A protein and the small-molecule ligand that binds it are described below.
Small molecule (SMILES): CC(=O)N[C@H]1[C@H](O[C@H]2[C@H](O)[C@@H](NC(C)=O)CO[C@@H]2CO)O[C@H](CO)[C@@H](O)[C@@H]1O

Sequence of chain 1.C:
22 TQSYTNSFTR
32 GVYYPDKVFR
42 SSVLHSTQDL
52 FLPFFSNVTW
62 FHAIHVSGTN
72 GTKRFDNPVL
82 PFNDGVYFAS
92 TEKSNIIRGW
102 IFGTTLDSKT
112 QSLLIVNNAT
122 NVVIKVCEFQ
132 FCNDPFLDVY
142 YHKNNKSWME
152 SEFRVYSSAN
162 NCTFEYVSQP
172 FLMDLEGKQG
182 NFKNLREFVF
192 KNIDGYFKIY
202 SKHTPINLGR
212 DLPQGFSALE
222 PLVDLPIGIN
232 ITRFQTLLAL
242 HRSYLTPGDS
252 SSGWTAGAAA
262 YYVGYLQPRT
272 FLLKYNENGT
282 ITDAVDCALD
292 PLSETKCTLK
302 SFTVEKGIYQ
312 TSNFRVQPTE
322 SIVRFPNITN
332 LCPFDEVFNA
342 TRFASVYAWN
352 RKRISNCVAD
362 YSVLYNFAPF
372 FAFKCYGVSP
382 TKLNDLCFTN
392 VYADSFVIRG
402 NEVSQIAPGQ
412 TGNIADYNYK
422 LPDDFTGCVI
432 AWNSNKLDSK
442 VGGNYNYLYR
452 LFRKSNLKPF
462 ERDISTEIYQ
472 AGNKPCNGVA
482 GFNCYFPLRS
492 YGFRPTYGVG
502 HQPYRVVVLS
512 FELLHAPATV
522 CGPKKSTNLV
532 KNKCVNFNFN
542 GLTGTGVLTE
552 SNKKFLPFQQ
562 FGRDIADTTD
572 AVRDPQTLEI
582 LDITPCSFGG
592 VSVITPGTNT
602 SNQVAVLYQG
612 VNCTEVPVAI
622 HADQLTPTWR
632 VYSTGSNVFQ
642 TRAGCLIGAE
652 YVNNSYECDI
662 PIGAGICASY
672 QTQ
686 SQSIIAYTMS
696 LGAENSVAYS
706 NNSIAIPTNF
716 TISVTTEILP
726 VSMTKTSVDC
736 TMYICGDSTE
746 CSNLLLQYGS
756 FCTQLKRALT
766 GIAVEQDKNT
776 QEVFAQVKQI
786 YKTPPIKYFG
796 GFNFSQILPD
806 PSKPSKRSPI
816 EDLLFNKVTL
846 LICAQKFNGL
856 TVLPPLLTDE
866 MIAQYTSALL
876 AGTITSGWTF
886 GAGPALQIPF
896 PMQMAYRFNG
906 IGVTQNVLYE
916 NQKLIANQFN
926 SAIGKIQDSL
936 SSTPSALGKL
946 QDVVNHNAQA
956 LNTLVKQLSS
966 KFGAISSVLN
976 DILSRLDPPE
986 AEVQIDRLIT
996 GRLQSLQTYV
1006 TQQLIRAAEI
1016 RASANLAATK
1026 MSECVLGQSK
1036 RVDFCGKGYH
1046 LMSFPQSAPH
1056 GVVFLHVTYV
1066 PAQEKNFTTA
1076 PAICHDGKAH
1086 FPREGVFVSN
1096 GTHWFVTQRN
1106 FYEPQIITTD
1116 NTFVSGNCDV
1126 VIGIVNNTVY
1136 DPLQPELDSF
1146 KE

Binding-site contacts:
Ligand atom O6 contacts residue GLN923 of chain 1.C at 3.0 Å (h-bond).
Ligand atom C5 contacts residue LEU919 of chain 1.C at 4.3 Å (hydrophobic).
Ligand atom C8 contacts residue THR713 of chain 1.C at 4.3 Å.
Ligand atom C8 contacts residue LEU919 of chain 1.C at 3.7 Å (hydrophobic).
Ligand atom C7 contacts residue LEU919 of chain 1.C at 3.7 Å (hydrophobic).
Ligand atom O7 contacts residue ASN714 of chain 1.C at 3.8 Å.
Ligand atom C2 contacts residue ASN714 of chain 1.C at 2.5 Å.
Ligand atom N2 contacts residue ASN714 of chain 1.C at 2.9 Å (h-bond).
Ligand atom O4 contacts residue LEU919 of chain 1.C at 4.2 Å.
Ligand atom O5 contacts residue ASN714 of chain 1.C at 2.4 Å (h-bond).
Ligand atom O7 contacts residue GLN1068 of chain 1.C at 3.7 Å.
Ligand atom C1 contacts residue ASN714 of chain 1.C at 1.4 Å.
Ligand atom C3 contacts residue ASN714 of chain 1.C at 3.8 Å.
Ligand atom C4 contacts residue ASN714 of chain 1.C at 4.2 Å.
Ligand atom C5 contacts residue GLN923 of chain 1.C at 4.5 Å.
Ligand atom C6 contacts residue GLN923 of chain 1.C at 4.1 Å.
Ligand atom C5 contacts residue ASN714 of chain 1.C at 3.7 Å.
Ligand atom O7 contacts residue LEU919 of chain 1.C at 3.6 Å.
Ligand atom C7 contacts residue ASN714 of chain 1.C at 3.5 Å.